A small-molecule ligand and the protein it binds are described below.
Small molecule (SMILES): NC(=O)CC[C@H](N)C(=O)O

Binding-site contacts:
Ligand atom NE2 contacts residue ALA64 of chain 1.E at 2.8 Å (h-bond).
Ligand atom N contacts residue THR67 of chain 1.E at 4.0 Å.
Ligand atom CB contacts residue THR115 of chain 1.E at 3.9 Å.
Ligand atom CD contacts residue PHE10 of chain 1.E at 3.4 Å (hydrophobic).
Ligand atom CA contacts residue THR115 of chain 1.E at 3.1 Å.
Ligand atom OXT contacts residue GLY116 of chain 1.E at 3.0 Å (h-bond).
Ligand atom C contacts residue THR115 of chain 1.E at 3.9 Å.
Ligand atom N contacts residue THR115 of chain 1.E at 3.7 Å.
Ligand atom OXT contacts residue GLY114 of chain 1.E at 3.9 Å.
Ligand atom C contacts residue GLY116 of chain 1.E at 3.4 Å.
Ligand atom O contacts residue ARG72 of chain 1.E at 2.8 Å (salt-bridge).
Ligand atom CG contacts residue THR115 of chain 1.E at 4.0 Å.
Ligand atom OE1 contacts residue LYS112 of chain 1.E at 3.5 Å (salt-bridge).
Ligand atom CG contacts residue PHE10 of chain 1.E at 3.5 Å (hydrophobic).
Ligand atom N contacts residue ASP154 of chain 1.E at 2.7 Å (salt-bridge).
Ligand atom OXT contacts residue ARG72 of chain 1.E at 2.9 Å (salt-bridge).
Ligand atom NE2 contacts residue PHE10 of chain 1.E at 3.5 Å.
Ligand atom NE2 contacts residue ASP7 of chain 1.E at 3.7 Å.
Ligand atom CG contacts residue ASP154 of chain 1.E at 3.2 Å.
Ligand atom O contacts residue THR67 of chain 1.E at 3.3 Å (h-bond).
Ligand atom N contacts residue GLY65 of chain 1.E at 4.2 Å.
Ligand atom CD contacts residue PHE47 of chain 1.E at 4.2 Å (hydrophobic).
Ligand atom OE1 contacts residue PHE10 of chain 1.E at 3.4 Å.
Ligand atom OXT contacts residue PHE47 of chain 1.E at 3.3 Å.
Ligand atom CA contacts residue ASP154 of chain 1.E at 3.6 Å.
Ligand atom CB contacts residue ASP154 of chain 1.E at 4.0 Å.
Ligand atom OXT contacts residue THR115 of chain 1.E at 3.4 Å.
Ligand atom CB contacts residue PHE47 of chain 1.E at 3.7 Å (hydrophobic).
Ligand atom C contacts residue PHE47 of chain 1.E at 3.9 Å (hydrophobic).
Ligand atom CD contacts residue ALA64 of chain 1.E at 4.2 Å (hydrophobic).
Ligand atom O contacts residue GLY116 of chain 1.E at 4.2 Å.
Ligand atom OE1 contacts residue HIS153 of chain 1.E at 3.1 Å (h-bond).
Ligand atom CG contacts residue HIS153 of chain 1.E at 3.5 Å.
Ligand atom CB contacts residue GLY65 of chain 1.E at 3.8 Å.
Ligand atom C contacts residue ARG72 of chain 1.E at 3.5 Å.
Ligand atom NE2 contacts residue PHE47 of chain 1.E at 3.7 Å.
Ligand atom CD contacts residue HIS153 of chain 1.E at 3.6 Å.
Ligand atom CD contacts residue ASP7 of chain 1.E at 4.2 Å.
Ligand atom OE1 contacts residue ASP7 of chain 1.E at 3.9 Å.
Ligand atom CA contacts residue GLY116 of chain 1.E at 3.7 Å.

Sequence of chain 1.E:
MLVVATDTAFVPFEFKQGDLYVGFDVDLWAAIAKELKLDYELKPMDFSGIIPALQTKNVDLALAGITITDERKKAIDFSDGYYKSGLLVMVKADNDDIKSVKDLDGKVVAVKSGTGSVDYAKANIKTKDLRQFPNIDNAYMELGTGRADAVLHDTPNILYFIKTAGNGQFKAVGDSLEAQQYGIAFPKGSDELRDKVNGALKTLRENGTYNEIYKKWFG